The protein below binds the small molecule below.
Small molecule (SMILES): CC(=O)N[C@@H]1[C@@H](O)[C@H](O)[C@@H](CO)O[C@H]1O

Sequence of chain 1.C:
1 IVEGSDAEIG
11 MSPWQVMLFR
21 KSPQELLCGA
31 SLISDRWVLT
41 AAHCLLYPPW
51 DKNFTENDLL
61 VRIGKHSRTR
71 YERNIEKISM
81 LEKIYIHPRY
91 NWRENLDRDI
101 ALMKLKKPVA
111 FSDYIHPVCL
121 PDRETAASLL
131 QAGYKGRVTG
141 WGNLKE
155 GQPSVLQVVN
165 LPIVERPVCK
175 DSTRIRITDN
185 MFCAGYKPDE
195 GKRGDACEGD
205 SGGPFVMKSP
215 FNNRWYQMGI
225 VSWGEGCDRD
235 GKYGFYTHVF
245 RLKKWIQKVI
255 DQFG

Binding-site contacts:
Ligand atom C4 contacts residue ASN53 of chain 1.C at 4.2 Å.
Ligand atom C3 contacts residue ASN53 of chain 1.C at 3.0 Å.
Ligand atom O7 contacts residue ASN53 of chain 1.C at 3.7 Å.
Ligand atom N2 contacts residue ASN53 of chain 1.C at 2.7 Å (h-bond).
Ligand atom O7 contacts residue LEU46 of chain 1.C at 4.1 Å.
Ligand atom C1 contacts residue ASN53 of chain 1.C at 4.4 Å.
Ligand atom C2 contacts residue ASN53 of chain 1.C at 2.9 Å.
Ligand atom C7 contacts residue ASN53 of chain 1.C at 3.2 Å.
Ligand atom C8 contacts residue ASN53 of chain 1.C at 3.9 Å.
Ligand atom O3 contacts residue ASN53 of chain 1.C at 2.2 Å (h-bond).